Sequence of chain 1.A:
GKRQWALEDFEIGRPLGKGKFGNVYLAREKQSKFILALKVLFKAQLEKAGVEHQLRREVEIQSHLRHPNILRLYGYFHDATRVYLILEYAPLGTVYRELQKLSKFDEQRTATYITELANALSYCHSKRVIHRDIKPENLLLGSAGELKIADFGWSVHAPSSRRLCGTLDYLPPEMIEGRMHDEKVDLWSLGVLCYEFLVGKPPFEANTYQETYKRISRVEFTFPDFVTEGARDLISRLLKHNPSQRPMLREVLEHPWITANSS

The protein below binds the small molecule below.
Small molecule (SMILES): COc1ccc(Nc2nc(NCCc3ccccc3F)nc(Nc3ccc4ncccc4c3)n2)cc1OC

Binding-site contacts:
Ligand atom C18 contacts residue LEU140 of chain 1.A at 3.7 Å (hydrophobic).
Ligand atom C22 contacts residue LEU140 of chain 1.A at 3.8 Å (hydrophobic).
Ligand atom O37 contacts residue LYS39 of chain 1.A at 2.9 Å (salt-bridge).
Ligand atom N34 contacts residue LEU16 of chain 1.A at 3.5 Å (h-bond).
Ligand atom C27 contacts residue LEU16 of chain 1.A at 3.2 Å (hydrophobic).
Ligand atom C9 contacts residue ALA90 of chain 1.A at 3.5 Å (hydrophobic).
Ligand atom C13 contacts residue ALA37 of chain 1.A at 3.4 Å (hydrophobic).
Ligand atom C8 contacts residue LEU140 of chain 1.A at 3.8 Å (hydrophobic).
Ligand atom C25 contacts residue LYS39 of chain 1.A at 3.7 Å.
Ligand atom C2 contacts residue LYS18 of chain 1.A at 3.7 Å.
Ligand atom C23 contacts residue LYS39 of chain 1.A at 3.6 Å.
Ligand atom C26 contacts residue LEU16 of chain 1.A at 3.7 Å (hydrophobic).
Ligand atom N30 contacts residue LEU16 of chain 1.A at 3.2 Å (h-bond).
Ligand atom N32 contacts residue GLY17 of chain 1.A at 3.9 Å.
Ligand atom C5 contacts residue LEU140 of chain 1.A at 3.7 Å (hydrophobic).
Ligand atom N29 contacts residue ALA90 of chain 1.A at 3.1 Å (h-bond).
Ligand atom N29 contacts residue LEU140 of chain 1.A at 3.8 Å.
Ligand atom C1 contacts residue LYS39 of chain 1.A at 3.8 Å.
Ligand atom C9 contacts residue GLY93 of chain 1.A at 3.7 Å.
Ligand atom N29 contacts residue GLU88 of chain 1.A at 3.9 Å.
Ligand atom C15 contacts residue VAL24 of chain 1.A at 3.8 Å (hydrophobic).
Ligand atom O36 contacts residue LYS39 of chain 1.A at 2.7 Å (salt-bridge).
Ligand atom O36 contacts residue ASP151 of chain 1.A at 3.8 Å.
Ligand atom C2 contacts residue GLY19 of chain 1.A at 3.6 Å.
Ligand atom N32 contacts residue LEU16 of chain 1.A at 3.6 Å.
Ligand atom N32 contacts residue THR94 of chain 1.A at 3.8 Å.
Ligand atom O37 contacts residue VAL24 of chain 1.A at 3.0 Å.
Ligand atom C23 contacts residue VAL24 of chain 1.A at 3.6 Å (hydrophobic).
Ligand atom C13 contacts residue GLU88 of chain 1.A at 3.3 Å.
Ligand atom C11 contacts residue ALA90 of chain 1.A at 2.9 Å (hydrophobic).
Ligand atom C2 contacts residue VAL24 of chain 1.A at 3.5 Å (hydrophobic).
Ligand atom C14 contacts residue LEU140 of chain 1.A at 3.7 Å (hydrophobic).
Ligand atom O36 contacts residue VAL24 of chain 1.A at 3.8 Å.
Ligand atom C25 contacts residue VAL24 of chain 1.A at 3.2 Å (hydrophobic).
Ligand atom C19 contacts residue LEU140 of chain 1.A at 3.8 Å (hydrophobic).
Ligand atom F38 contacts residue TYR96 of chain 1.A at 3.5 Å.
Ligand atom C28 contacts residue GLY17 of chain 1.A at 3.7 Å.
Ligand atom C13 contacts residue LEU140 of chain 1.A at 3.6 Å (hydrophobic).
Ligand atom C5 contacts residue ALA37 of chain 1.A at 3.7 Å (hydrophobic).
Ligand atom N35 contacts residue GLY17 of chain 1.A at 3.9 Å.